Binding-site contacts:
Ligand atom C30 contacts residue PHE117 of chain 1.A at 3.8 Å (hydrophobic).
Ligand atom F40 contacts residue ILE140 of chain 1.A at 3.2 Å.
Ligand atom C15 contacts residue HIS63 of chain 1.A at 4.0 Å.
Ligand atom O17 contacts residue HIS63 of chain 1.A at 3.2 Å.
Ligand atom C28 contacts residue GLN26 of chain 1.A at 3.6 Å.
Ligand atom O05 contacts residue LEU64 of chain 1.A at 3.8 Å.
Ligand atom F38 contacts residue LEU131 of chain 1.A at 3.3 Å.
Ligand atom O06 contacts residue LEU223 of chain 1.A at 3.8 Å.
Ligand atom C09 contacts residue LEU64 of chain 1.A at 3.6 Å (hydrophobic).
Ligand atom F39 contacts residue ILE137 of chain 1.A at 3.9 Å.
Ligand atom F38 contacts residue ILE137 of chain 1.A at 3.0 Å.
Ligand atom S12 contacts residue ALA67 of chain 1.A at 3.8 Å.
Ligand atom C08 contacts residue LEU64 of chain 1.A at 3.8 Å (hydrophobic).
Ligand atom CL34 contacts residue MET105 of chain 1.A at 3.4 Å.
Ligand atom C25 contacts residue GLN26 of chain 1.A at 3.5 Å.
Ligand atom C24 contacts residue CYS60 of chain 1.A at 4.0 Å (hydrophobic).
Ligand atom C23 contacts residue PHE128 of chain 1.A at 3.3 Å (hydrophobic).
Ligand atom F39 contacts residue ILE140 of chain 1.A at 2.9 Å.
Ligand atom C30 contacts residue LEU27 of chain 1.A at 3.7 Å (hydrophobic).
Ligand atom C37 contacts residue ILE137 of chain 1.A at 3.8 Å (hydrophobic).
Ligand atom F40 contacts residue ILE137 of chain 1.A at 3.8 Å.
Ligand atom O05 contacts residue HIS219 of chain 1.A at 3.8 Å.
Ligand atom C01 contacts residue TRP57 of chain 1.A at 3.3 Å (hydrophobic).
Ligand atom N14 contacts residue MET105 of chain 1.A at 3.9 Å.
Ligand atom N03 contacts residue HIS219 of chain 1.A at 3.3 Å (h-bond).
Ligand atom C31 contacts residue PHE117 of chain 1.A at 3.3 Å (hydrophobic).
Ligand atom F39 contacts residue HIS219 of chain 1.A at 3.0 Å.
Ligand atom O26 contacts residue ALA67 of chain 1.A at 3.9 Å.
Ligand atom O17 contacts residue PHE118 of chain 1.A at 3.4 Å.
Ligand atom C24 contacts residue PHE118 of chain 1.A at 3.7 Å (hydrophobic).
Ligand atom N27 contacts residue GLN26 of chain 1.A at 3.2 Å (h-bond).
Ligand atom O26 contacts residue GLN26 of chain 1.A at 3.1 Å (h-bond).
Ligand atom F22 contacts residue PHE128 of chain 1.A at 3.7 Å.
Ligand atom C08 contacts residue CYS60 of chain 1.A at 3.7 Å (hydrophobic).
Ligand atom C13 contacts residue MET105 of chain 1.A at 3.7 Å (hydrophobic).
Ligand atom C09 contacts residue CYS60 of chain 1.A at 3.5 Å (hydrophobic).
Ligand atom F22 contacts residue PHE141 of chain 1.A at 3.6 Å.
Ligand atom C16 contacts residue HIS63 of chain 1.A at 4.0 Å.
Ligand atom C37 contacts residue ILE140 of chain 1.A at 3.6 Å (hydrophobic).
Ligand atom S12 contacts residue VAL101 of chain 1.A at 3.4 Å.

A protein and the small-molecule ligand that binds it are described below.
Small molecule (SMILES): C[C@H](NS(=O)(=O)c1ccc(-c2sc(C(=O)NCC(C)(C)O)nc2C(=O)N2CCC(F)CC2)c(Cl)c1Cl)C(F)(F)F

Sequence of chain 1.A:
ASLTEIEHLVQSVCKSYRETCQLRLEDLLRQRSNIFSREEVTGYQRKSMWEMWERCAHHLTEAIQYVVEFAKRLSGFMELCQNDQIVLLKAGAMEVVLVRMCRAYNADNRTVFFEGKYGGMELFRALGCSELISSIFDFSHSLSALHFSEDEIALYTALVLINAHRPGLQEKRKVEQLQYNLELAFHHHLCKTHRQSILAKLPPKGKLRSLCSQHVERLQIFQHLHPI